Sequence of chain 2.A:
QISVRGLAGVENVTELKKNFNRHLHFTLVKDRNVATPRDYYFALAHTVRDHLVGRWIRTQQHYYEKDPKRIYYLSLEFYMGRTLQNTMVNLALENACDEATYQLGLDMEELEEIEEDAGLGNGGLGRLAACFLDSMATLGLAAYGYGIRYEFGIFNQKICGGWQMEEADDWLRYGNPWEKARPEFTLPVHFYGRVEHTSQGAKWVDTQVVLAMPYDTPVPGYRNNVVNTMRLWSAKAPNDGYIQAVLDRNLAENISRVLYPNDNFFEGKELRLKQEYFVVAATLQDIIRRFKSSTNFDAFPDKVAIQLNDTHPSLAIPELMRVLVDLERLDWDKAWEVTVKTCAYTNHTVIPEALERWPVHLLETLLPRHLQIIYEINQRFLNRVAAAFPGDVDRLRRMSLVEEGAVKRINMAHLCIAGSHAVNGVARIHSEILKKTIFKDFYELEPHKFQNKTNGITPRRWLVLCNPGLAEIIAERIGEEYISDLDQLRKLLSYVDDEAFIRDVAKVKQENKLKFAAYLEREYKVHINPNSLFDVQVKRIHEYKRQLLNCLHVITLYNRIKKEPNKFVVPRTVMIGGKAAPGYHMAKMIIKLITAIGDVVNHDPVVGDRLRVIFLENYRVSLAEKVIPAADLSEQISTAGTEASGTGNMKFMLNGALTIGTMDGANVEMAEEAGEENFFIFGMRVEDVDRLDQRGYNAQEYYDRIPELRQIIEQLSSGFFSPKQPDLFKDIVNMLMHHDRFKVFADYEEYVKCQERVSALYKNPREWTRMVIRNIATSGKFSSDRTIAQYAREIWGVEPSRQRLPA

Sequence of chain 1.A:
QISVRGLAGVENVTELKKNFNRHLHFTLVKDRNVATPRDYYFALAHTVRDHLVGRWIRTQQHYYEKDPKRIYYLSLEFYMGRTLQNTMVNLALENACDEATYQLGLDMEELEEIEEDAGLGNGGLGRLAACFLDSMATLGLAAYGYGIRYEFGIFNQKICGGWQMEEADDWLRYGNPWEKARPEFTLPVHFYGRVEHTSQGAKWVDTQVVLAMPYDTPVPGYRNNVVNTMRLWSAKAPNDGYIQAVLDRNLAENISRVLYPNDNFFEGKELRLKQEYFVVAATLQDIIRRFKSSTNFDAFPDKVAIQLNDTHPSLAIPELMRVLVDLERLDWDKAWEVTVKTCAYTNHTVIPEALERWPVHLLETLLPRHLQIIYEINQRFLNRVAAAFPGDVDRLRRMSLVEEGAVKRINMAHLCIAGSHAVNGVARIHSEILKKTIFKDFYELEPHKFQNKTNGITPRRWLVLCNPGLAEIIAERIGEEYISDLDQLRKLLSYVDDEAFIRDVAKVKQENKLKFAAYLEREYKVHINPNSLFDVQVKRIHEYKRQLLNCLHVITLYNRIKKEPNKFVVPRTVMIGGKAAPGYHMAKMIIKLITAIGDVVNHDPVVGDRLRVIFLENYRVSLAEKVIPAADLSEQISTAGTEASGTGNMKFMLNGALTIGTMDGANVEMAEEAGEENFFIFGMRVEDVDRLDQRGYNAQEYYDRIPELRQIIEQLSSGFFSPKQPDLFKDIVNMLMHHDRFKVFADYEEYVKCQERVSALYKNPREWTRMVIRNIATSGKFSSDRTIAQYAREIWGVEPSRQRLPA

A small-molecule ligand and the protein it binds are described below.
Small molecule (SMILES): O=c1[nH]cnc2c1ncn2[C@@H]1O[C@H](COP(=O)(O)O)[C@@H](O)[C@H]1O

Binding-site contacts:
Ligand atom O3P contacts residue ARG309 of chain 1.A at 3.0 Å (salt-bridge).
Ligand atom O6 contacts residue TYR75 of chain 1.A at 3.5 Å (h-bond).
Ligand atom O1P contacts residue ARG310 of chain 1.A at 2.6 Å (salt-bridge).
Ligand atom C5 contacts residue TYR75 of chain 1.A at 3.5 Å (hydrophobic).
Ligand atom O1P contacts residue TYR155 of chain 1.A at 4.3 Å.
Ligand atom O2' contacts residue ASP42 of chain 2.A at 3.9 Å.
Ligand atom C4' contacts residue GLN72 of chain 1.A at 4.4 Å.
Ligand atom C1' contacts residue VAL45 of chain 2.A at 4.4 Å (hydrophobic).
Ligand atom N1 contacts residue TYR75 of chain 1.A at 3.7 Å.
Ligand atom O2' contacts residue VAL45 of chain 2.A at 4.3 Å.
Ligand atom O2P contacts residue ARG242 of chain 1.A at 4.3 Å.
Ligand atom O3P contacts residue ARG310 of chain 1.A at 3.8 Å.
Ligand atom O2P contacts residue ARG310 of chain 1.A at 3.5 Å (salt-bridge).
Ligand atom N7 contacts residue TYR75 of chain 1.A at 3.6 Å.
Ligand atom C8 contacts residue TYR75 of chain 1.A at 3.7 Å (hydrophobic).
Ligand atom C4' contacts residue GLN71 of chain 1.A at 3.8 Å.
Ligand atom N3 contacts residue GLN72 of chain 1.A at 4.3 Å.
Ligand atom N3 contacts residue TYR75 of chain 1.A at 3.6 Å.
Ligand atom O4' contacts residue TYR75 of chain 1.A at 3.4 Å.
Ligand atom C2 contacts residue VAL45 of chain 2.A at 4.4 Å (hydrophobic).
Ligand atom C6 contacts residue TYR75 of chain 1.A at 3.4 Å (hydrophobic).
Ligand atom P contacts residue ARG309 of chain 1.A at 4.1 Å.
Ligand atom C2' contacts residue ASP42 of chain 2.A at 4.5 Å.
Ligand atom O4' contacts residue GLN72 of chain 1.A at 4.4 Å.
Ligand atom C2' contacts residue VAL45 of chain 2.A at 3.6 Å (hydrophobic).
Ligand atom C4 contacts residue VAL45 of chain 2.A at 3.9 Å (hydrophobic).
Ligand atom C4 contacts residue TYR75 of chain 1.A at 3.6 Å (hydrophobic).
Ligand atom C3' contacts residue VAL45 of chain 2.A at 4.3 Å (hydrophobic).
Ligand atom O2' contacts residue GLN72 of chain 1.A at 3.6 Å (h-bond).
Ligand atom N3 contacts residue VAL45 of chain 2.A at 3.9 Å.
Ligand atom P contacts residue ARG310 of chain 1.A at 3.6 Å.
Ligand atom O4' contacts residue GLN71 of chain 1.A at 3.8 Å.
Ligand atom N9 contacts residue TYR75 of chain 1.A at 3.8 Å.
Ligand atom N9 contacts residue VAL45 of chain 2.A at 4.1 Å.
Ligand atom C5' contacts residue GLN71 of chain 1.A at 4.0 Å.
Ligand atom C2 contacts residue TYR75 of chain 1.A at 3.8 Å (hydrophobic).
Ligand atom C1' contacts residue TYR75 of chain 1.A at 3.9 Å (hydrophobic).
Ligand atom O2P contacts residue ARG309 of chain 1.A at 4.0 Å.
Ligand atom C1' contacts residue GLN72 of chain 1.A at 3.9 Å.
Ligand atom C5 contacts residue VAL45 of chain 2.A at 4.4 Å (hydrophobic).